Sequence of chain 1.C:
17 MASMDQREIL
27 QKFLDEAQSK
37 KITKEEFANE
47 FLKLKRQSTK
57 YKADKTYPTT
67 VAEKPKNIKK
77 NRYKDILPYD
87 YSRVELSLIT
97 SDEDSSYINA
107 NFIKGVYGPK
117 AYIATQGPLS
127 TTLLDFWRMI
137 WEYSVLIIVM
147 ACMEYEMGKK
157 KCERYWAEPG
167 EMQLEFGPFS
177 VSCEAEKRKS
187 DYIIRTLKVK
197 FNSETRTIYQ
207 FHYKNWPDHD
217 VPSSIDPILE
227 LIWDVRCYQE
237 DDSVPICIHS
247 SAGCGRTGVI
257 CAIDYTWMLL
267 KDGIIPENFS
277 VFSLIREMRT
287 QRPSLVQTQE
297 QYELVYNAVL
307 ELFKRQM

The small molecule below binds the protein below.
Small molecule (SMILES): CC(C)C[C@H](NC(=O)[C@H](CC(=O)O)NC(=O)[C@H](CC(=O)O)NC(=O)[C@H](Cc1ccc(OP(=O)(O)O)cc1)NC(=O)[C@H](CCC(=O)O)NC(=O)[C@H](CCC(=O)O)NC(=O)CNC(=O)[C@@H](N)Cc1ccc(O)cc1)C(=O)N[C@@H](Cc1ccc(O)cc1)C(=O)O

Binding-site contacts:
Ligand atom O2P contacts residue SER246 of chain 1.C at 3.1 Å (h-bond).
Ligand atom O3P contacts residue SER247 of chain 1.C at 2.9 Å (h-bond).
Ligand atom O1P contacts residue SER246 of chain 1.C at 3.5 Å (h-bond).
Ligand atom CD1 contacts residue MET153 of chain 1.C at 3.6 Å (hydrophobic).
Ligand atom O2P contacts residue GLY249 of chain 1.C at 3.3 Å (h-bond).
Ligand atom CA contacts residue ASP81 of chain 1.C at 3.0 Å.
Ligand atom CB contacts residue MET153 of chain 1.C at 3.2 Å (hydrophobic).
Ligand atom CE1 contacts residue ARG78 of chain 1.C at 3.1 Å.
Ligand atom CD1 contacts residue ARG78 of chain 1.C at 2.7 Å.
Ligand atom OE2 contacts residue LYS80 of chain 1.C at 3.0 Å.
Ligand atom O1P contacts residue ARG252 of chain 1.C at 2.8 Å (salt-bridge).
Ligand atom P contacts residue SER246 of chain 1.C at 3.5 Å.
Ligand atom O2P contacts residue GLY251 of chain 1.C at 2.6 Å (h-bond).
Ligand atom CG contacts residue ALA248 of chain 1.C at 3.4 Å (hydrophobic).
Ligand atom OD2 contacts residue GLN293 of chain 1.C at 3.5 Å (h-bond).
Ligand atom N contacts residue ASP81 of chain 1.C at 3.0 Å (salt-bridge).
Ligand atom C contacts residue ASP81 of chain 1.C at 3.3 Å.
Ligand atom CE1 contacts residue ALA248 of chain 1.C at 3.5 Å (hydrophobic).
Ligand atom O contacts residue TYR79 of chain 1.C at 3.5 Å.
Ligand atom O3P contacts residue ALA248 of chain 1.C at 3.0 Å (h-bond).
Ligand atom CE2 contacts residue ARG78 of chain 1.C at 2.8 Å.
Ligand atom P contacts residue GLY251 of chain 1.C at 3.6 Å.
Ligand atom CA contacts residue LYS80 of chain 1.C at 3.6 Å.
Ligand atom OH contacts residue LYS156 of chain 1.C at 3.6 Å (salt-bridge).
Ligand atom C contacts residue LYS80 of chain 1.C at 3.3 Å.
Ligand atom N contacts residue ASP81 of chain 1.C at 2.7 Å (salt-bridge).
Ligand atom CE1 contacts residue TYR79 of chain 1.C at 3.3 Å (hydrophobic).
Ligand atom O3P contacts residue SER246 of chain 1.C at 3.2 Å (h-bond).
Ligand atom CD1 contacts residue ALA248 of chain 1.C at 3.4 Å (hydrophobic).
Ligand atom OH contacts residue TYR79 of chain 1.C at 2.9 Å (h-bond).
Ligand atom O1P contacts residue GLY251 of chain 1.C at 3.6 Å.
Ligand atom OH contacts residue ARG78 of chain 1.C at 3.2 Å (salt-bridge).
Ligand atom O contacts residue LYS80 of chain 1.C at 2.6 Å (salt-bridge).
Ligand atom CZ contacts residue ARG78 of chain 1.C at 3.2 Å.
Ligand atom CD2 contacts residue ALA248 of chain 1.C at 3.5 Å (hydrophobic).
Ligand atom CB contacts residue ILE82 of chain 1.C at 3.5 Å (hydrophobic).
Ligand atom OE2 contacts residue ASP81 of chain 1.C at 3.5 Å.
Ligand atom O2P contacts residue CYS250 of chain 1.C at 2.7 Å (h-bond).
Ligand atom CE2 contacts residue ALA248 of chain 1.C at 3.6 Å (hydrophobic).
Ligand atom O3P contacts residue ARG252 of chain 1.C at 3.3 Å (salt-bridge).